This small molecule binds to this protein.
Small molecule (SMILES): N[C@@H](Cc1ccc(OP(=O)(O)O)cc1)C(=O)O

Sequence of chain 1.A:
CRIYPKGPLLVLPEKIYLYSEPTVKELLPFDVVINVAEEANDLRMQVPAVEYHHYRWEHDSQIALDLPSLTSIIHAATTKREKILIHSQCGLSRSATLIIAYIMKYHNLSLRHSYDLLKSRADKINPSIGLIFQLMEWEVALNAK

Binding-site contacts:
Ligand atom P contacts residue ARG130 of chain 1.A at 3.6 Å.
Ligand atom O2P contacts residue SER124 of chain 1.A at 2.5 Å (h-bond).
Ligand atom CZ contacts residue CYS126 of chain 1.A at 3.8 Å (hydrophobic).
Ligand atom OH contacts residue LEU128 of chain 1.A at 3.9 Å.
Ligand atom OH contacts residue CYS126 of chain 1.A at 3.5 Å.
Ligand atom OH contacts residue HIS95 of chain 1.A at 4.2 Å.
Ligand atom P contacts residue SER124 of chain 1.A at 3.5 Å.
Ligand atom P contacts residue SER129 of chain 1.A at 3.6 Å.
Ligand atom CG contacts residue CYS31 of chain 1.A at 4.2 Å (hydrophobic).
Ligand atom CD2 contacts residue HIS95 of chain 1.A at 3.4 Å.
Ligand atom P contacts residue HIS95 of chain 1.A at 4.2 Å.
Ligand atom CZ contacts residue HIS95 of chain 1.A at 3.6 Å.
Ligand atom O3P contacts residue CYS126 of chain 1.A at 3.0 Å (h-bond).
Ligand atom CE1 contacts residue HIS95 of chain 1.A at 3.8 Å.
Ligand atom P contacts residue CYS126 of chain 1.A at 3.9 Å.
Ligand atom CD2 contacts residue ARG130 of chain 1.A at 4.0 Å.
Ligand atom O2P contacts residue SER131 of chain 1.A at 4.0 Å.
Ligand atom O3P contacts residue GLY127 of chain 1.A at 4.0 Å.
Ligand atom O3P contacts residue SER124 of chain 1.A at 3.2 Å (h-bond).
Ligand atom P contacts residue LEU128 of chain 1.A at 4.1 Å.
Ligand atom O2P contacts residue LEU128 of chain 1.A at 3.0 Å (h-bond).
Ligand atom CE2 contacts residue ARG130 of chain 1.A at 3.4 Å.
Ligand atom O2P contacts residue SER129 of chain 1.A at 2.8 Å (h-bond).
Ligand atom O1P contacts residue ARG130 of chain 1.A at 2.6 Å (salt-bridge).
Ligand atom O2P contacts residue ARG130 of chain 1.A at 3.2 Å (salt-bridge).
Ligand atom CE2 contacts residue CYS31 of chain 1.A at 4.2 Å (hydrophobic).
Ligand atom OH contacts residue SER129 of chain 1.A at 3.6 Å.
Ligand atom CD2 contacts residue CYS31 of chain 1.A at 4.1 Å (hydrophobic).
Ligand atom CG contacts residue HIS95 of chain 1.A at 3.8 Å.
Ligand atom CD1 contacts residue HIS95 of chain 1.A at 3.9 Å.
Ligand atom CE2 contacts residue HIS95 of chain 1.A at 3.6 Å.
Ligand atom O2P contacts residue GLY127 of chain 1.A at 3.4 Å (h-bond).
Ligand atom O3P contacts residue ARG130 of chain 1.A at 2.9 Å (salt-bridge).
Ligand atom O1P contacts residue SER129 of chain 1.A at 3.4 Å.
Ligand atom P contacts residue GLY127 of chain 1.A at 4.2 Å.
Ligand atom CE2 contacts residue CYS126 of chain 1.A at 4.0 Å (hydrophobic).
Ligand atom O1P contacts residue HIS95 of chain 1.A at 3.2 Å (h-bond).
Ligand atom O3P contacts residue GLN125 of chain 1.A at 2.9 Å (h-bond).
Ligand atom CE1 contacts residue SER129 of chain 1.A at 4.2 Å.
Ligand atom O2P contacts residue CYS126 of chain 1.A at 4.1 Å.